Binding-site contacts:
Ligand atom N1 contacts residue GLU124 of chain 2.A at 3.2 Å (salt-bridge).
Ligand atom N17 contacts residue SER140 of chain 2.A at 3.3 Å (h-bond).
Ligand atom C10 contacts residue GLY148 of chain 2.A at 3.6 Å.
Ligand atom N15 contacts residue LEU146 of chain 2.A at 2.9 Å (h-bond).
Ligand atom N9 contacts residue GLY148 of chain 2.A at 3.4 Å.
Ligand atom C5 contacts residue TYR94 of chain 2.A at 3.7 Å (hydrophobic).
Ligand atom N17 contacts residue TYR144 of chain 2.A at 3.1 Å (h-bond).
Ligand atom C6 contacts residue TYR94 of chain 2.A at 3.8 Å (hydrophobic).
Ligand atom C14 contacts residue TYR144 of chain 2.A at 3.4 Å (hydrophobic).
Ligand atom O18 contacts residue SER96 of chain 2.A at 3.9 Å.
Ligand atom C4 contacts residue ASP185 of chain 1.A at 3.9 Å.
Ligand atom C16 contacts residue SER140 of chain 2.A at 3.8 Å.
Ligand atom C12 contacts residue PRO97 of chain 2.A at 3.8 Å (hydrophobic).
Ligand atom O18 contacts residue ILE141 of chain 2.A at 2.8 Å (h-bond).
Ligand atom N9 contacts residue GLY149 of chain 2.A at 3.9 Å.
Ligand atom C11 contacts residue LEU95 of chain 2.A at 3.7 Å (hydrophobic).
Ligand atom N1 contacts residue ASP185 of chain 1.A at 3.2 Å (salt-bridge).
Ligand atom C2 contacts residue VAL145 of chain 2.A at 3.8 Å (hydrophobic).
Ligand atom C3 contacts residue ASP185 of chain 1.A at 3.9 Å.
Ligand atom C16 contacts residue ILE141 of chain 2.A at 3.7 Å (hydrophobic).
Ligand atom C4 contacts residue GLU124 of chain 2.A at 3.6 Å.
Ligand atom N17 contacts residue GLY142 of chain 2.A at 2.8 Å (h-bond).
Ligand atom N15 contacts residue VAL145 of chain 2.A at 3.8 Å.
Ligand atom C5 contacts residue GLU124 of chain 2.A at 3.8 Å.
Ligand atom C12 contacts residue LEU95 of chain 2.A at 3.7 Å (hydrophobic).
Ligand atom C8 contacts residue GLY121 of chain 2.A at 3.6 Å.
Ligand atom C8 contacts residue GLY148 of chain 2.A at 3.6 Å.
Ligand atom O18 contacts residue SER140 of chain 2.A at 3.3 Å.
Ligand atom C12 contacts residue PRO152 of chain 2.A at 3.6 Å (hydrophobic).
Ligand atom C14 contacts residue LEU146 of chain 2.A at 3.5 Å (hydrophobic).
Ligand atom C13 contacts residue PRO97 of chain 2.A at 3.9 Å (hydrophobic).
Ligand atom C10 contacts residue LEU146 of chain 2.A at 3.8 Å (hydrophobic).
Ligand atom C14 contacts residue PRO97 of chain 2.A at 3.9 Å (hydrophobic).
Ligand atom C4 contacts residue TYR123 of chain 2.A at 3.9 Å (hydrophobic).
Ligand atom C8 contacts residue GLY149 of chain 2.A at 3.8 Å.
Ligand atom C5 contacts residue GLY125 of chain 2.A at 3.6 Å.
Ligand atom C13 contacts residue PRO152 of chain 2.A at 3.7 Å (hydrophobic).
Ligand atom N9 contacts residue LEU146 of chain 2.A at 3.0 Å (h-bond).
Ligand atom C2 contacts residue GLU124 of chain 2.A at 3.9 Å.
Ligand atom C12 contacts residue SER96 of chain 2.A at 3.4 Å.

Sequence of chain 2.A:
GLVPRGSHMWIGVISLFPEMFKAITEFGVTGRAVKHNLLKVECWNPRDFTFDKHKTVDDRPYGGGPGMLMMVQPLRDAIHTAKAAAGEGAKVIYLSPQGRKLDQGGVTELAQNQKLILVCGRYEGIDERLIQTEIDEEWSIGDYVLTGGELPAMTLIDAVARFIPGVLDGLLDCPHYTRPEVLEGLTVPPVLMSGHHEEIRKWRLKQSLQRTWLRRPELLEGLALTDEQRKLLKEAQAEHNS

Sequence of chain 1.A:
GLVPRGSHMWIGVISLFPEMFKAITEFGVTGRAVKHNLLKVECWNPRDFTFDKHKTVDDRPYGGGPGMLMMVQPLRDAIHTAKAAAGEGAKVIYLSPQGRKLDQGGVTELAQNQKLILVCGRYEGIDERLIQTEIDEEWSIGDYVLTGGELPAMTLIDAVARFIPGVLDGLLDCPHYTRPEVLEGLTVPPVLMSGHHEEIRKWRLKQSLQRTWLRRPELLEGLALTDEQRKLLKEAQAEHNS

The protein below binds the small molecule below.
Small molecule (SMILES): NC[C@H]1CCC[C@@H](CNc2ccc(C(N)=O)cn2)C1